Sequence of chain 1.A:
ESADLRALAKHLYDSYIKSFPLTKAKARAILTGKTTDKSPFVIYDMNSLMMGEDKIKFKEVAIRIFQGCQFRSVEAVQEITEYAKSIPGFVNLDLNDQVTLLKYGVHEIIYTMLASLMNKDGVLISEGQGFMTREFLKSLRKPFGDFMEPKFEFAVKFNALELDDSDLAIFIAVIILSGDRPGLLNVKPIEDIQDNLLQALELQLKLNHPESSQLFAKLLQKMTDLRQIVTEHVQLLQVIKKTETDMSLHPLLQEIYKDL

A small-molecule ligand and the protein it binds are described below.
Small molecule (SMILES): CCCCCCCCC(=O)O

Binding-site contacts:
Ligand atom C1 contacts residue GLY83 of chain 1.A at 4.0 Å.
Ligand atom C9 contacts residue SER141 of chain 1.A at 4.3 Å.
Ligand atom C8 contacts residue SER141 of chain 1.A at 3.5 Å.
Ligand atom C3 contacts residue SER141 of chain 1.A at 3.7 Å.
Ligand atom C4 contacts residue BXG1 of chain 1.C at 4.3 Å.
Ligand atom C5 contacts residue SER141 of chain 1.A at 3.1 Å.
Ligand atom O2 contacts residue ILE140 of chain 1.A at 4.4 Å.
Ligand atom C6 contacts residue ARG87 of chain 1.A at 3.4 Å.
Ligand atom C7 contacts residue SER141 of chain 1.A at 4.1 Å.
Ligand atom C5 contacts residue ILE140 of chain 1.A at 3.7 Å (hydrophobic).
Ligand atom C7 contacts residue ARG87 of chain 1.A at 3.3 Å.
Ligand atom C2 contacts residue SER141 of chain 1.A at 4.0 Å.
Ligand atom O1 contacts residue CYS84 of chain 1.A at 3.7 Å.
Ligand atom C6 contacts residue SER141 of chain 1.A at 3.2 Å.
Ligand atom O2 contacts residue PHE63 of chain 1.A at 4.1 Å.
Ligand atom C9 contacts residue PHE86 of chain 1.A at 3.5 Å (hydrophobic).
Ligand atom C5 contacts residue ARG87 of chain 1.A at 3.5 Å.
Ligand atom C9 contacts residue GLU90 of chain 1.A at 4.3 Å.
Ligand atom C2 contacts residue GLY83 of chain 1.A at 4.1 Å.
Ligand atom O1 contacts residue ILE80 of chain 1.A at 4.2 Å.
Ligand atom C3 contacts residue BXG1 of chain 1.C at 3.9 Å.
Ligand atom C3 contacts residue ILE140 of chain 1.A at 3.4 Å (hydrophobic).
Ligand atom O1 contacts residue MET147 of chain 1.A at 4.0 Å.
Ligand atom C5 contacts residue BXG1 of chain 1.C at 4.0 Å.
Ligand atom C4 contacts residue ILE140 of chain 1.A at 4.3 Å (hydrophobic).
Ligand atom C5 contacts residue LEU139 of chain 1.A at 4.2 Å (hydrophobic).
Ligand atom C4 contacts residue SER141 of chain 1.A at 3.6 Å.
Ligand atom C3 contacts residue ARG87 of chain 1.A at 4.4 Å.
Ligand atom C6 contacts residue ILE140 of chain 1.A at 4.1 Å (hydrophobic).
Ligand atom O1 contacts residue GLY83 of chain 1.A at 3.7 Å.
Ligand atom C6 contacts residue GLU142 of chain 1.A at 3.4 Å.
Ligand atom C8 contacts residue GLU90 of chain 1.A at 4.1 Å.
Ligand atom C4 contacts residue ARG87 of chain 1.A at 3.3 Å.
Ligand atom C7 contacts residue GLU90 of chain 1.A at 4.1 Å.
Ligand atom O2 contacts residue GLY83 of chain 1.A at 4.3 Å.
Ligand atom C2 contacts residue ILE140 of chain 1.A at 4.0 Å (hydrophobic).
Ligand atom C7 contacts residue GLU142 of chain 1.A at 4.2 Å.
Ligand atom O1 contacts residue BXG1 of chain 1.C at 3.7 Å.
Ligand atom C8 contacts residue GLU142 of chain 1.A at 3.9 Å.
Ligand atom C1 contacts residue ILE140 of chain 1.A at 4.4 Å (hydrophobic).